The protein below binds the small molecule below.
Small molecule (SMILES): OC[C@H]1O[C@@H](O[C@H]2[C@H](O)[C@@H](O)[C@@H](O)O[C@@H]2CO)[C@H](O)[C@@H](O)[C@H]1O

Sequence of chain 1.D:
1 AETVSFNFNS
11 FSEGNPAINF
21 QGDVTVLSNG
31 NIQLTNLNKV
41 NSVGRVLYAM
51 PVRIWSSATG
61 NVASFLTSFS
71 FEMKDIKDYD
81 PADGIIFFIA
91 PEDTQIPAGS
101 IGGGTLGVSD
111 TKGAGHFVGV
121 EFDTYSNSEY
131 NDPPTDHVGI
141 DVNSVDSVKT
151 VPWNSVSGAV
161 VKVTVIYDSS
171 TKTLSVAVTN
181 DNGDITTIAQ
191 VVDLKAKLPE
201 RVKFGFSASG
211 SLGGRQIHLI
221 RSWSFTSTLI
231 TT

Binding-site contacts:
Ligand atom C2 contacts residue GLY213 of chain 1.D at 4.2 Å.
Ligand atom O2 contacts residue GLU129 of chain 1.D at 4.1 Å.
Ligand atom O3 contacts residue GLY104 of chain 1.D at 2.8 Å (h-bond).
Ligand atom O4 contacts residue SER211 of chain 1.D at 2.9 Å (h-bond).
Ligand atom O3 contacts residue ASN127 of chain 1.D at 2.8 Å (h-bond).
Ligand atom O3 contacts residue LEU212 of chain 1.D at 3.2 Å (h-bond).
Ligand atom C6 contacts residue GLY214 of chain 1.D at 3.9 Å.
Ligand atom C4 contacts residue ALA82 of chain 1.D at 4.1 Å (hydrophobic).
Ligand atom C3 contacts residue GLY213 of chain 1.D at 4.0 Å.
Ligand atom O2 contacts residue GLY213 of chain 1.D at 3.3 Å (h-bond).
Ligand atom C1 contacts residue SER211 of chain 1.D at 3.8 Å.
Ligand atom O6 contacts residue ASP80 of chain 1.D at 3.5 Å (salt-bridge).
Ligand atom O2 contacts residue LEU212 of chain 1.D at 3.9 Å.
Ligand atom O3 contacts residue TYR125 of chain 1.D at 4.1 Å.
Ligand atom C2 contacts residue ASN127 of chain 1.D at 4.1 Å.
Ligand atom C3 contacts residue TYR125 of chain 1.D at 3.7 Å (hydrophobic).
Ligand atom C6 contacts residue TYR125 of chain 1.D at 3.7 Å (hydrophobic).
Ligand atom C6 contacts residue SER211 of chain 1.D at 4.0 Å.
Ligand atom C4 contacts residue ASP83 of chain 1.D at 3.0 Å.
Ligand atom O3 contacts residue SER211 of chain 1.D at 2.7 Å (h-bond).
Ligand atom O3 contacts residue GLY213 of chain 1.D at 2.9 Å (h-bond).
Ligand atom O2 contacts residue ASN127 of chain 1.D at 3.7 Å.
Ligand atom O3 contacts residue ASP83 of chain 1.D at 2.5 Å (salt-bridge).
Ligand atom O4 contacts residue SER211 of chain 1.D at 3.7 Å.
Ligand atom O4 contacts residue ALA82 of chain 1.D at 3.9 Å.
Ligand atom O4 contacts residue GLY103 of chain 1.D at 4.0 Å.
Ligand atom C4 contacts residue TYR125 of chain 1.D at 3.7 Å (hydrophobic).
Ligand atom C3 contacts residue SER211 of chain 1.D at 4.0 Å.
Ligand atom C3 contacts residue ASP83 of chain 1.D at 3.2 Å.
Ligand atom O5 contacts residue SER211 of chain 1.D at 3.1 Å (h-bond).
Ligand atom O6 contacts residue TYR125 of chain 1.D at 3.9 Å.
Ligand atom O3 contacts residue GLY214 of chain 1.D at 3.8 Å.
Ligand atom O3 contacts residue GLY103 of chain 1.D at 3.4 Å.
Ligand atom C6 contacts residue ASP80 of chain 1.D at 4.1 Å.
Ligand atom C3 contacts residue ASN127 of chain 1.D at 3.2 Å.
Ligand atom C5 contacts residue TYR125 of chain 1.D at 3.7 Å (hydrophobic).
Ligand atom C2 contacts residue SER211 of chain 1.D at 4.0 Å.
Ligand atom O4 contacts residue ASP83 of chain 1.D at 2.6 Å (salt-bridge).
Ligand atom C5 contacts residue SER211 of chain 1.D at 3.8 Å.
Ligand atom C4 contacts residue SER211 of chain 1.D at 3.8 Å.